Sequence of chain 2.A:
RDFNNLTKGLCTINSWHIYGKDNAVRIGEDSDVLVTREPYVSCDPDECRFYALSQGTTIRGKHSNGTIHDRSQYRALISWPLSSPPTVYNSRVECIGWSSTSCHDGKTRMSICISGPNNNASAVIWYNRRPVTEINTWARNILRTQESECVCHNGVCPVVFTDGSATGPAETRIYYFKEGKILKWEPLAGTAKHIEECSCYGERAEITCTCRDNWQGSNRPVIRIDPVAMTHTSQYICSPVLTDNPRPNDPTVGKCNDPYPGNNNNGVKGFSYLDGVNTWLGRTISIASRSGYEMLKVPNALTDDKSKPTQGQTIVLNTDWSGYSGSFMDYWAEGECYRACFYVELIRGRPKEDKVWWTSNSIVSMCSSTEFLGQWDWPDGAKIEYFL

Sequence of chain 4.A:
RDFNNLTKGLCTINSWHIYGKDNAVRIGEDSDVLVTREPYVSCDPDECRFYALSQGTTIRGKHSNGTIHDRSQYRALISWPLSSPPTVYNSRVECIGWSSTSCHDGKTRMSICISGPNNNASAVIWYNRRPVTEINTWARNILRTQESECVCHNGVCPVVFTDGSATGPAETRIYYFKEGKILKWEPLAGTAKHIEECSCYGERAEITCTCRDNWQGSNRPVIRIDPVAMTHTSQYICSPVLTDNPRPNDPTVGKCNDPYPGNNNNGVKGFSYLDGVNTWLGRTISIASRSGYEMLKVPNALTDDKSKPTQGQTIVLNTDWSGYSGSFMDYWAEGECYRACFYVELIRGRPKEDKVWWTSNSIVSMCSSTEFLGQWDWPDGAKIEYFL

The protein below binds the small molecule below.
Small molecule (SMILES): CC(=O)N[C@H]1[C@H](O[C@H]2[C@H](O)[C@@H](NC(C)=O)CO[C@@H]2CO)O[C@H](CO)[C@@H](O[C@@H]2O[C@H](CO[C@H]3O[C@H](CO[C@H]4O[C@H](CO)[C@@H](O)[C@H](O)[C@@H]4O)[C@@H](O)[C@H](O[C@H]4O[C@H](CO)[C@@H](O)[C@H](O)[C@@H]4O)[C@@H]3O)[C@@H](O)[C@H](O[C@H]3O[C@H](CO)[C@@H](O)[C@H](O)[C@@H]3O[C@H]3O[C@H](CO)[C@@H](O)[C@H](O)[C@@H]3O[C@H]3O[C@H](CO)[C@@H](O)[C@H](O)[C@@H]3O)[C@@H]2O)[C@@H]1O

Binding-site contacts:
Ligand atom O2 contacts residue LEU296 of chain 4.A at 3.6 Å.
Ligand atom O3 contacts residue ASN249 of chain 4.A at 2.7 Å (h-bond).
Ligand atom O5 contacts residue GLY374 of chain 4.A at 3.3 Å.
Ligand atom O5 contacts residue GLY312 of chain 4.A at 3.6 Å (h-bond).
Ligand atom O3 contacts residue GLY312 of chain 4.A at 3.0 Å (h-bond).
Ligand atom O7 contacts residue ASN120 of chain 2.A at 3.6 Å (h-bond).
Ligand atom C6 contacts residue PRO309 of chain 4.A at 3.5 Å (hydrophobic).
Ligand atom O6 contacts residue GLN375 of chain 4.A at 3.0 Å.
Ligand atom O3 contacts residue GLU294 of chain 4.A at 2.7 Å (salt-bridge).
Ligand atom O6 contacts residue THR310 of chain 4.A at 3.4 Å (h-bond).
Ligand atom O5 contacts residue GLN375 of chain 4.A at 3.4 Å (h-bond).
Ligand atom O4 contacts residue ARG283 of chain 4.A at 3.6 Å.
Ligand atom C2 contacts residue ASN120 of chain 2.A at 2.5 Å.
Ligand atom O2 contacts residue ASN249 of chain 4.A at 3.1 Å (h-bond).
Ligand atom O6 contacts residue LYS308 of chain 4.A at 2.9 Å (salt-bridge).
Ligand atom O5 contacts residue ASP250 of chain 4.A at 3.6 Å.
Ligand atom C6 contacts residue ASP250 of chain 4.A at 3.6 Å.
Ligand atom C5 contacts residue ARG283 of chain 4.A at 3.5 Å.
Ligand atom O3 contacts residue ASP250 of chain 4.A at 2.9 Å (salt-bridge).
Ligand atom O3 contacts residue ARG283 of chain 4.A at 2.9 Å (salt-bridge).
Ligand atom O4 contacts residue GLY312 of chain 4.A at 3.6 Å.
Ligand atom O6 contacts residue ASP250 of chain 4.A at 2.5 Å (salt-bridge).
Ligand atom O6 contacts residue ILE285 of chain 4.A at 2.9 Å (h-bond).
Ligand atom O5 contacts residue ARG283 of chain 4.A at 3.2 Å (salt-bridge).
Ligand atom O3 contacts residue GLN311 of chain 4.A at 3.2 Å.
Ligand atom C6 contacts residue ARG283 of chain 4.A at 3.6 Å.
Ligand atom O5 contacts residue ASN120 of chain 2.A at 2.3 Å (h-bond).
Ligand atom C7 contacts residue ASN120 of chain 2.A at 3.5 Å.
Ligand atom C3 contacts residue GLU294 of chain 4.A at 3.3 Å.
Ligand atom C5 contacts residue ASN120 of chain 2.A at 3.6 Å.
Ligand atom O4 contacts residue GLU294 of chain 4.A at 2.9 Å (salt-bridge).
Ligand atom C3 contacts residue GLY312 of chain 4.A at 3.2 Å.
Ligand atom C6 contacts residue LEU373 of chain 4.A at 3.3 Å (hydrophobic).
Ligand atom C4 contacts residue GLU294 of chain 4.A at 3.5 Å.
Ligand atom O4 contacts residue ARG247 of chain 4.A at 3.2 Å (salt-bridge).
Ligand atom C1 contacts residue ASN120 of chain 2.A at 1.4 Å.
Ligand atom O2 contacts residue GLY312 of chain 4.A at 3.1 Å.
Ligand atom N2 contacts residue ASN120 of chain 2.A at 3.0 Å (h-bond).
Ligand atom O4 contacts residue ILE287 of chain 4.A at 3.4 Å.
Ligand atom C8 contacts residue GLN311 of chain 4.A at 3.0 Å.